Binding-site contacts:
Ligand atom C4 contacts residue TYR145 of chain 33.A at 3.6 Å (hydrophobic).
Ligand atom O10 contacts residue TYR250 of chain 32.A at 2.8 Å (h-bond).
Ligand atom C11 contacts residue ARG143 of chain 33.A at 4.0 Å.
Ligand atom C10 contacts residue TYR250 of chain 32.A at 3.5 Å (hydrophobic).
Ligand atom O8 contacts residue ALA146 of chain 33.A at 3.3 Å.
Ligand atom O1B contacts residue SER147 of chain 33.A at 2.7 Å (h-bond).
Ligand atom O4 contacts residue TYR145 of chain 33.A at 4.2 Å.
Ligand atom C4 contacts residue PRO252 of chain 32.A at 3.7 Å (hydrophobic).
Ligand atom C5 contacts residue TYR145 of chain 33.A at 3.3 Å (hydrophobic).
Ligand atom C10 contacts residue TYR145 of chain 33.A at 3.6 Å (hydrophobic).
Ligand atom C11 contacts residue TYR250 of chain 32.A at 3.7 Å (hydrophobic).
Ligand atom O1B contacts residue PRO252 of chain 32.A at 3.3 Å.
Ligand atom O1B contacts residue ALA146 of chain 33.A at 4.3 Å.
Ligand atom C6 contacts residue ALA146 of chain 33.A at 4.2 Å (hydrophobic).
Ligand atom O1A contacts residue ASN148 of chain 33.A at 4.3 Å.
Ligand atom O1A contacts residue SER147 of chain 33.A at 3.1 Å (h-bond).
Ligand atom C9 contacts residue TYR145 of chain 33.A at 4.4 Å (hydrophobic).
Ligand atom N5 contacts residue TYR145 of chain 33.A at 2.6 Å (h-bond).
Ligand atom C8 contacts residue ALA146 of chain 33.A at 4.5 Å (hydrophobic).
Ligand atom C1 contacts residue PRO252 of chain 32.A at 4.0 Å (hydrophobic).
Ligand atom O4 contacts residue TYR250 of chain 32.A at 3.4 Å.
Ligand atom N5 contacts residue TYR250 of chain 32.A at 4.4 Å.
Ligand atom O4 contacts residue ASN251 of chain 32.A at 4.1 Å.
Ligand atom C1 contacts residue ALA146 of chain 33.A at 4.0 Å (hydrophobic).
Ligand atom C6 contacts residue TYR145 of chain 33.A at 3.4 Å (hydrophobic).
Ligand atom C3 contacts residue PRO252 of chain 32.A at 3.8 Å (hydrophobic).
Ligand atom O1A contacts residue ALA146 of chain 33.A at 3.2 Å.
Ligand atom C1 contacts residue SER147 of chain 33.A at 3.6 Å.
Ligand atom C11 contacts residue TYR145 of chain 33.A at 3.7 Å (hydrophobic).
Ligand atom C7 contacts residue TYR145 of chain 33.A at 3.9 Å (hydrophobic).
Ligand atom O4 contacts residue PRO252 of chain 32.A at 3.6 Å.

Sequence of chain 32.A:
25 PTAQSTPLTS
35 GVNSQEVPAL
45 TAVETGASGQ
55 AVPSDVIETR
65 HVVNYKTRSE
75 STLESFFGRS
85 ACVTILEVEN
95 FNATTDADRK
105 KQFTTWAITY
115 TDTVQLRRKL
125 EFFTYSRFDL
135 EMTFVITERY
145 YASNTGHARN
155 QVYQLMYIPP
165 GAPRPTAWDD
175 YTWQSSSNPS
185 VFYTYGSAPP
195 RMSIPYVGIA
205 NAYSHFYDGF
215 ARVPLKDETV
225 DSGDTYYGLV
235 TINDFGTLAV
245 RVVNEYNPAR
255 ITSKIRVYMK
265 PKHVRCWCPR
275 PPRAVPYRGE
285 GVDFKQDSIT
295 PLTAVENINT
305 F

Sequence of chain 33.A:
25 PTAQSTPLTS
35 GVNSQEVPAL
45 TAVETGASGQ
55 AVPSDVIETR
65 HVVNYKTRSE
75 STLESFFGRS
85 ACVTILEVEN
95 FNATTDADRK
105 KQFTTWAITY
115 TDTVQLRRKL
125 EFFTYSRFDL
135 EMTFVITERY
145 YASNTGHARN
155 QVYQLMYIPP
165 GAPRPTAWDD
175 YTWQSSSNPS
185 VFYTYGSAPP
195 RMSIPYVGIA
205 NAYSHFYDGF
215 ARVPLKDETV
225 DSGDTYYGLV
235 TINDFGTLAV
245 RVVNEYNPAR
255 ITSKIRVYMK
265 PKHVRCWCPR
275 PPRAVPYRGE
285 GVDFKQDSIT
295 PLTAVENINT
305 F

This protein binds this small molecule.
Small molecule (SMILES): CC(=O)N[C@H]1[C@H]([C@H](O)[C@H](O)CO)O[C@@](O)(C(=O)O)C[C@@H]1O